A small-molecule ligand and the protein it binds are described below.
Small molecule (SMILES): CC(=O)N[C@@H]1[C@@H](O)[C@H](O)[C@@H](CO)O[C@H]1O

Binding-site contacts:
Ligand atom C4 contacts residue LEU151 of chain 15.Q at 4.4 Å (hydrophobic).
Ligand atom C1 contacts residue SER89 of chain 15.Q at 4.5 Å.
Ligand atom O4 contacts residue LEU151 of chain 15.Q at 3.7 Å.
Ligand atom O7 contacts residue ASP85 of chain 15.Q at 4.3 Å.
Ligand atom C5 contacts residue ASN87 of chain 15.Q at 3.7 Å.
Ligand atom O5 contacts residue SER79 of chain 15.Q at 4.4 Å.
Ligand atom N2 contacts residue ASN87 of chain 15.Q at 2.9 Å (h-bond).
Ligand atom C6 contacts residue LEU151 of chain 15.Q at 3.8 Å (hydrophobic).
Ligand atom C7 contacts residue ASN87 of chain 15.Q at 3.6 Å.
Ligand atom C2 contacts residue ASN87 of chain 15.Q at 2.4 Å.
Ligand atom C4 contacts residue ASN87 of chain 15.Q at 4.2 Å.
Ligand atom C3 contacts residue ASN87 of chain 15.Q at 3.7 Å.
Ligand atom C5 contacts residue SER89 of chain 15.Q at 4.3 Å.
Ligand atom C5 contacts residue LEU151 of chain 15.Q at 4.1 Å (hydrophobic).
Ligand atom C1 contacts residue ASN87 of chain 15.Q at 1.4 Å.
Ligand atom O6 contacts residue LEU151 of chain 15.Q at 3.4 Å.
Ligand atom O7 contacts residue ASN87 of chain 15.Q at 3.9 Å.
Ligand atom O5 contacts residue ASN87 of chain 15.Q at 2.3 Å (h-bond).
Ligand atom O5 contacts residue SER89 of chain 15.Q at 4.1 Å.

Sequence of chain 15.Q:
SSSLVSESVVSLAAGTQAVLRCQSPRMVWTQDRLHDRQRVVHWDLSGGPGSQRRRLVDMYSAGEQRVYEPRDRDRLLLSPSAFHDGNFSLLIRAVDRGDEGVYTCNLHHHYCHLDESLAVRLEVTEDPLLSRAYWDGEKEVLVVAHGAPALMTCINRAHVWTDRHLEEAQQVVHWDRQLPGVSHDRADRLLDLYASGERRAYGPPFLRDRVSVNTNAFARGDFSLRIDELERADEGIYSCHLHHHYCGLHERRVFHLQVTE